Binding-site contacts:
Ligand atom O4' contacts residue TRP21 of chain 17.B at 3.6 Å.
Ligand atom C4 contacts residue TRP21 of chain 17.B at 3.7 Å (hydrophobic).
Ligand atom N2 contacts residue THR17 of chain 17.B at 3.8 Å.
Ligand atom O6 contacts residue TYR58 of chain 19.B at 3.0 Å (h-bond).
Ligand atom C2 contacts residue ALA56 of chain 19.B at 3.7 Å (hydrophobic).
Ligand atom O2' contacts residue THR17 of chain 17.B at 3.3 Å (h-bond).
Ligand atom O2' contacts residue TYR19 of chain 16.B at 3.4 Å.
Ligand atom N3 contacts residue ARG55 of chain 19.B at 3.5 Å (salt-bridge).
Ligand atom O2 contacts residue TYR58 of chain 19.B at 3.8 Å.
Ligand atom C6 contacts residue TRP21 of chain 17.B at 3.3 Å (hydrophobic).
Ligand atom C2 contacts residue TRP21 of chain 17.B at 3.8 Å (hydrophobic).
Ligand atom C5 contacts residue TRP21 of chain 17.B at 3.4 Å (hydrophobic).
Ligand atom C2' contacts residue ARG55 of chain 19.B at 3.6 Å.
Ligand atom N2 contacts residue ARG55 of chain 19.B at 3.7 Å.
Ligand atom OP1 contacts residue TYR19 of chain 16.B at 3.1 Å (h-bond).
Ligand atom O2 contacts residue ARG55 of chain 19.B at 3.2 Å (salt-bridge).
Ligand atom O3' contacts residue TYR19 of chain 16.B at 3.0 Å (h-bond).
Ligand atom O4' contacts residue CYS203 of chain 19.A at 3.5 Å (h-bond).
Ligand atom O4 contacts residue TRP21 of chain 17.B at 3.6 Å.
Ligand atom O4 contacts residue ASN205 of chain 19.A at 3.4 Å (h-bond).
Ligand atom N3 contacts residue TRP21 of chain 17.B at 3.8 Å.
Ligand atom C6 contacts residue TYR58 of chain 19.B at 3.5 Å (hydrophobic).
Ligand atom C1' contacts residue TRP21 of chain 17.B at 3.7 Å (hydrophobic).
Ligand atom C5' contacts residue ARG202 of chain 19.A at 3.0 Å.
Ligand atom O3' contacts residue ARG55 of chain 19.B at 3.6 Å.
Ligand atom O2' contacts residue ARG55 of chain 19.B at 2.7 Å (salt-bridge).
Ligand atom OP2 contacts residue MET15 of chain 17.B at 3.5 Å.
Ligand atom P contacts residue ARG202 of chain 19.A at 3.8 Å.
Ligand atom C4 contacts residue ARG68 of chain 19.B at 3.7 Å.
Ligand atom P contacts residue TYR19 of chain 16.B at 3.7 Å.
Ligand atom OP2 contacts residue ARG202 of chain 19.A at 2.5 Å (salt-bridge).
Ligand atom C1' contacts residue ARG55 of chain 19.B at 3.4 Å.
Ligand atom N2 contacts residue ALA56 of chain 19.B at 3.3 Å (h-bond).
Ligand atom OP1 contacts residue LYS18 of chain 16.B at 3.3 Å (salt-bridge).
Ligand atom N1 contacts residue ALA56 of chain 19.B at 3.2 Å (h-bond).
Ligand atom N1 contacts residue TYR58 of chain 19.B at 3.6 Å.
Ligand atom N3 contacts residue ASN205 of chain 19.A at 3.7 Å.
Ligand atom OP2 contacts residue THR17 of chain 17.B at 3.2 Å.
Ligand atom N1 contacts residue TRP21 of chain 17.B at 3.5 Å.
Ligand atom O4 contacts residue ARG68 of chain 19.B at 3.7 Å.

Sequence of chain 17.B:
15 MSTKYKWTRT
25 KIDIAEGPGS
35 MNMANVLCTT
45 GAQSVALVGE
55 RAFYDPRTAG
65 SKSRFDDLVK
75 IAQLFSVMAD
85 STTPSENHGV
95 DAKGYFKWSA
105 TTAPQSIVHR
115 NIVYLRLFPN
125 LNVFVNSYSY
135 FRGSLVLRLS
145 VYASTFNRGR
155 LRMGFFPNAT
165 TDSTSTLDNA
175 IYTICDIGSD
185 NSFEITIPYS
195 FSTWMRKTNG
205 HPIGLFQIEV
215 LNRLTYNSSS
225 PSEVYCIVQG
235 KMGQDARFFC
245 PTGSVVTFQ

The small molecule below binds the protein below.
Small molecule (SMILES): Nc1nc(=O)c2ncn([C@@H]3O[C@H](CO)[C@@H](O[P](=O)(O)OC[C@H]4O[C@@H](n5ccc(=O)[nH]c5=O)[C@H](O)[C@@H]4O[P](=O)(O)OC[C@H]4O[C@@H](n5ccc(=O)[nH]c5=O)[C@H](O)[C@@H]4O[P](=O)(O)OC[C@H]4O[C@@H](n5ccc(=O)[nH]c5=O)[C@H](O)[C@@H]4O[P](=O)(O)OC[C@H]4O[C@@H](n5ccc(=O)[nH]c5=O)[C@H](O)[C@@H]4O[P](=O)(O)OC[C@H]4O[C@@H](n5ccc(=O)[nH]c5=O)[C@H](O)[C@@H]4O)[C@H]3O)c2[nH]1

Sequence of chain 16.B:
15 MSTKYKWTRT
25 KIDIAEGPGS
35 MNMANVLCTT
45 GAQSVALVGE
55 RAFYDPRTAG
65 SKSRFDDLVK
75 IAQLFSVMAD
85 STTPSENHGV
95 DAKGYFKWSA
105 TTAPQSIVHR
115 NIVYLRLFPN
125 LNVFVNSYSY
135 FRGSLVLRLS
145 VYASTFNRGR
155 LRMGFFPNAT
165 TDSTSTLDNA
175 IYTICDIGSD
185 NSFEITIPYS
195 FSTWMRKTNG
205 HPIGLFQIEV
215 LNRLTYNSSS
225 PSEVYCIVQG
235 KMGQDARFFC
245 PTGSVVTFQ

Sequence of chain 19.A:
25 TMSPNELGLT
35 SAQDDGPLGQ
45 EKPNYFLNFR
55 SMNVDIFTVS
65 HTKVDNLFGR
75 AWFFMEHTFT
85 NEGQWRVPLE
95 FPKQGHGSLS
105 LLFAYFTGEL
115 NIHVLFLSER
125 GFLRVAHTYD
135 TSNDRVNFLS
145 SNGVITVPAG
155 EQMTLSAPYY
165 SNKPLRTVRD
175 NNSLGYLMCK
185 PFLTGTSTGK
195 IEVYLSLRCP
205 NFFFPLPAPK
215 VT

Sequence of chain 19.B:
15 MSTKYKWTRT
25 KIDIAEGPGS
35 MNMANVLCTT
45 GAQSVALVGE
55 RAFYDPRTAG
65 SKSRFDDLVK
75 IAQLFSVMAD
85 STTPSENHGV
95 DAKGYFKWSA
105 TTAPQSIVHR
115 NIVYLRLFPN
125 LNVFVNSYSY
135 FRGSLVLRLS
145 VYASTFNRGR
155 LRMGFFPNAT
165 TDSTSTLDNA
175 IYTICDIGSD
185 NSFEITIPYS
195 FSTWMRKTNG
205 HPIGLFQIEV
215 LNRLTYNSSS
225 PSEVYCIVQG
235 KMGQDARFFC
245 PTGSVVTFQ